The protein below binds the small molecule below.
Small molecule (SMILES): CC(=O)N[C@@H]1[C@@H](O)[C@H](O)[C@@H](CO)O[C@H]1O

Sequence of chain 1.C:
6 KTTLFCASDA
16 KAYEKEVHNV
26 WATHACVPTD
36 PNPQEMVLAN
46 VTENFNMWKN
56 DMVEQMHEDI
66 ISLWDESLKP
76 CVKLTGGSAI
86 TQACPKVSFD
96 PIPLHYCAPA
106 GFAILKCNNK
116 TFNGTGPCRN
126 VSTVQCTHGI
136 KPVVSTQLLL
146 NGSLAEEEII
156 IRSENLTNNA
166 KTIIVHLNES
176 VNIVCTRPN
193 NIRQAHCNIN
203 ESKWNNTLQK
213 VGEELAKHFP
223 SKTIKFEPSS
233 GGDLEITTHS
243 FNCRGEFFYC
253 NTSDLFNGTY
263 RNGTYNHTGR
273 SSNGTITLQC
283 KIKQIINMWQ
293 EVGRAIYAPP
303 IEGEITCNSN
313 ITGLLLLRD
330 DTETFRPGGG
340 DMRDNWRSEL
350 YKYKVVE

Binding-site contacts:
Ligand atom N2 contacts residue ASN160 of chain 1.C at 3.3 Å (h-bond).
Ligand atom C1 contacts residue ASN163 of chain 1.C at 4.2 Å.
Ligand atom O5 contacts residue THR162 of chain 1.C at 4.4 Å.
Ligand atom C1 contacts residue THR162 of chain 1.C at 4.1 Å.
Ligand atom C7 contacts residue ASN160 of chain 1.C at 3.9 Å.
Ligand atom C4 contacts residue ASN160 of chain 1.C at 4.3 Å.
Ligand atom C1 contacts residue ASN160 of chain 1.C at 1.4 Å.
Ligand atom O3 contacts residue ASN160 of chain 1.C at 4.1 Å.
Ligand atom C6 contacts residue THR162 of chain 1.C at 4.3 Å.
Ligand atom O6 contacts residue ASN163 of chain 1.C at 3.6 Å.
Ligand atom O6 contacts residue THR162 of chain 1.C at 3.9 Å.
Ligand atom O5 contacts residue ASN160 of chain 1.C at 2.4 Å (h-bond).
Ligand atom O7 contacts residue ASN160 of chain 1.C at 3.9 Å.
Ligand atom O5 contacts residue ASN163 of chain 1.C at 3.9 Å.
Ligand atom C5 contacts residue THR162 of chain 1.C at 3.9 Å.
Ligand atom C3 contacts residue ASN160 of chain 1.C at 3.7 Å.
Ligand atom C2 contacts residue ASN160 of chain 1.C at 2.4 Å.
Ligand atom C5 contacts residue ASN160 of chain 1.C at 3.6 Å.